Sequence of chain 2.A:
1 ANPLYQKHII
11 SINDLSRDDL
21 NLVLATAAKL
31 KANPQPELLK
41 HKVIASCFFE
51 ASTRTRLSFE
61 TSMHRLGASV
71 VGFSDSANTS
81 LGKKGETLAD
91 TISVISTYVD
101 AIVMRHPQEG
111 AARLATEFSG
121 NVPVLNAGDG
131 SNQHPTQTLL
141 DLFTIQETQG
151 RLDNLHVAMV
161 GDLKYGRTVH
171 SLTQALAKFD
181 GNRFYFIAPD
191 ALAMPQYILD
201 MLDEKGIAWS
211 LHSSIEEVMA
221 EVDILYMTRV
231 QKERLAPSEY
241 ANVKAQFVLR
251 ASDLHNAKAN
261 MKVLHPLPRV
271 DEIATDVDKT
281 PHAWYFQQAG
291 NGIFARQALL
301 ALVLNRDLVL

Sequence of chain 1.A:
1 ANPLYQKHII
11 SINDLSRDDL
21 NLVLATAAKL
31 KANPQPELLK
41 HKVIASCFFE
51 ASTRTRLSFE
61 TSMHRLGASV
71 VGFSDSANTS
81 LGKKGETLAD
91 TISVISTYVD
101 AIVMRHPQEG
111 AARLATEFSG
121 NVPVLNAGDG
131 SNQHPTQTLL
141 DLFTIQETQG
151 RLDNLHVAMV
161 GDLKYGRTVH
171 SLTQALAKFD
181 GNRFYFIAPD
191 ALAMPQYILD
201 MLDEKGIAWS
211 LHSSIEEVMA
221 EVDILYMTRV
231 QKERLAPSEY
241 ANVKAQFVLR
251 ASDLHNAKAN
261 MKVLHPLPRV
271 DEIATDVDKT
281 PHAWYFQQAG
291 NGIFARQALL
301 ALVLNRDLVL

A protein and the small-molecule ligand that binds it are described below.
Small molecule (SMILES): NC(=O)CP(=O)(O)O

Binding-site contacts:
Ligand atom P contacts residue SER52 of chain 1.A at 4.0 Å.
Ligand atom O1P contacts residue SER80 of chain 2.A at 4.1 Å.
Ligand atom C1P contacts residue ARG105 of chain 1.A at 4.1 Å.
Ligand atom O1 contacts residue HIS134 of chain 1.A at 2.6 Å (h-bond).
Ligand atom N1 contacts residue GLN137 of chain 1.A at 3.0 Å (h-bond).
Ligand atom C1P contacts residue GLN137 of chain 1.A at 3.9 Å.
Ligand atom O1P contacts residue THR53 of chain 1.A at 4.1 Å.
Ligand atom O2P contacts residue PRO268 of chain 1.A at 3.8 Å.
Ligand atom O1P contacts residue SER52 of chain 1.A at 2.5 Å (h-bond).
Ligand atom C1P contacts residue HIS134 of chain 1.A at 3.5 Å.
Ligand atom N1 contacts residue THR55 of chain 1.A at 3.6 Å (h-bond).
Ligand atom C1P contacts residue THR55 of chain 1.A at 3.9 Å.
Ligand atom C1P contacts residue LEU267 of chain 1.A at 4.2 Å (hydrophobic).
Ligand atom O3P contacts residue THR55 of chain 1.A at 3.5 Å (h-bond).
Ligand atom O1P contacts residue ARG54 of chain 1.A at 4.0 Å.
Ligand atom O3P contacts residue ARG54 of chain 1.A at 2.8 Å.
Ligand atom O2P contacts residue LEU267 of chain 1.A at 3.0 Å (h-bond).
Ligand atom C1 contacts residue ARG296 of chain 1.A at 3.9 Å.
Ligand atom P contacts residue LEU267 of chain 1.A at 3.7 Å.
Ligand atom O1 contacts residue THR55 of chain 1.A at 2.9 Å.
Ligand atom O1P contacts residue ARG105 of chain 1.A at 3.1 Å (salt-bridge).
Ligand atom N1 contacts residue ARG54 of chain 1.A at 3.7 Å.
Ligand atom N1 contacts residue ARG296 of chain 1.A at 3.8 Å.
Ligand atom O2P contacts residue LYS84 of chain 2.A at 3.9 Å.
Ligand atom O3P contacts residue LEU267 of chain 1.A at 3.7 Å.
Ligand atom C1 contacts residue THR55 of chain 1.A at 3.3 Å.
Ligand atom O1 contacts residue GLN137 of chain 1.A at 3.4 Å.
Ligand atom N1 contacts residue PRO266 of chain 1.A at 3.9 Å.
Ligand atom O3P contacts residue PRO266 of chain 1.A at 3.8 Å.
Ligand atom P contacts residue THR55 of chain 1.A at 3.8 Å.
Ligand atom P contacts residue ARG105 of chain 1.A at 4.0 Å.
Ligand atom O2P contacts residue SER80 of chain 2.A at 3.7 Å.
Ligand atom P contacts residue SER80 of chain 2.A at 4.2 Å.
Ligand atom C1P contacts residue PRO266 of chain 1.A at 3.8 Å (hydrophobic).
Ligand atom C1 contacts residue HIS134 of chain 1.A at 3.4 Å.
Ligand atom O1 contacts residue ARG296 of chain 1.A at 2.9 Å (salt-bridge).
Ligand atom O3P contacts residue SER80 of chain 2.A at 4.0 Å.
Ligand atom C1 contacts residue GLN137 of chain 1.A at 3.4 Å.
Ligand atom P contacts residue PRO266 of chain 1.A at 4.2 Å.
Ligand atom O1P contacts residue THR55 of chain 1.A at 3.0 Å (h-bond).